Binding-site contacts:
Ligand atom O1S contacts residue LYS215 of chain 24.A at 2.7 Å (salt-bridge).
Ligand atom O2S contacts residue ARG224 of chain 24.A at 4.5 Å.
Ligand atom S1 contacts residue LYS215 of chain 24.A at 4.1 Å.
Ligand atom C1 contacts residue TRP374 of chain 24.A at 3.6 Å (hydrophobic).
Ligand atom O3S contacts residue ARG224 of chain 24.A at 2.9 Å (salt-bridge).
Ligand atom O3S contacts residue TRP374 of chain 24.A at 3.3 Å.
Ligand atom O1S contacts residue TRP374 of chain 24.A at 4.3 Å.
Ligand atom C3 contacts residue TRP374 of chain 24.A at 4.3 Å (hydrophobic).
Ligand atom C7 contacts residue C151 of chain 24.D at 3.4 Å.
Ligand atom S1 contacts residue ARG224 of chain 24.A at 4.3 Å.
Ligand atom C8 contacts residue C151 of chain 24.D at 3.7 Å.
Ligand atom S1 contacts residue GLY222 of chain 24.A at 3.0 Å (h-bond).
Ligand atom C6 contacts residue C151 of chain 24.D at 4.2 Å.
Ligand atom C16 contacts residue ASP229 of chain 24.A at 4.3 Å.
Ligand atom S1 contacts residue TRP374 of chain 24.A at 4.0 Å.
Ligand atom C9 contacts residue C151 of chain 24.D at 3.4 Å.
Ligand atom O1S contacts residue PHE223 of chain 24.A at 4.5 Å.
Ligand atom O3S contacts residue GLY222 of chain 24.A at 2.9 Å (h-bond).
Ligand atom C12 contacts residue C151 of chain 24.D at 3.4 Å.
Ligand atom C10 contacts residue C151 of chain 24.D at 3.4 Å.
Ligand atom C2 contacts residue TRP374 of chain 24.A at 4.1 Å (hydrophobic).
Ligand atom O1S contacts residue GLY222 of chain 24.A at 2.3 Å (h-bond).
Ligand atom C13 contacts residue C151 of chain 24.D at 4.5 Å.
Ligand atom C5 contacts residue C151 of chain 24.D at 4.0 Å.
Ligand atom C11 contacts residue C151 of chain 24.D at 3.5 Å.
Ligand atom O3S contacts residue PHE223 of chain 24.A at 3.9 Å.
Ligand atom O2S contacts residue GLY222 of chain 24.A at 3.3 Å (h-bond).

A protein and the small-molecule ligand that binds it are described below.
Small molecule (SMILES): CCCCCCCCCCCC[N+](C)(C)CCCS(=O)(=O)O

Sequence of chain 24.A:
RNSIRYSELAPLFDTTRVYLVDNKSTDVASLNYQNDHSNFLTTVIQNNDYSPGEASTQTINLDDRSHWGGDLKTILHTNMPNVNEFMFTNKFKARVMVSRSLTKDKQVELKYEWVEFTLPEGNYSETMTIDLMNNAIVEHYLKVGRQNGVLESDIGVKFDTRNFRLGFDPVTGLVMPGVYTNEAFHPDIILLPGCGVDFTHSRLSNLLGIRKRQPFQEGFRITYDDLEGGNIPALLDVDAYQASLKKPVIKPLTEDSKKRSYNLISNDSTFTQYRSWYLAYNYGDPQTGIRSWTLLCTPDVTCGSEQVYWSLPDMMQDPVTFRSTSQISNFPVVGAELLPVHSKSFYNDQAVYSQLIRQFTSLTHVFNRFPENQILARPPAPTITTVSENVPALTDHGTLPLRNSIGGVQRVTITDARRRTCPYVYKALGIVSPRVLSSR